A protein and the small-molecule ligand that binds it are described below.
Small molecule (SMILES): CCOC(=O)c1ccc(OCCCCC2CCN(c3ccc(C)nn3)CC2)cc1

Sequence of chain 12.D:
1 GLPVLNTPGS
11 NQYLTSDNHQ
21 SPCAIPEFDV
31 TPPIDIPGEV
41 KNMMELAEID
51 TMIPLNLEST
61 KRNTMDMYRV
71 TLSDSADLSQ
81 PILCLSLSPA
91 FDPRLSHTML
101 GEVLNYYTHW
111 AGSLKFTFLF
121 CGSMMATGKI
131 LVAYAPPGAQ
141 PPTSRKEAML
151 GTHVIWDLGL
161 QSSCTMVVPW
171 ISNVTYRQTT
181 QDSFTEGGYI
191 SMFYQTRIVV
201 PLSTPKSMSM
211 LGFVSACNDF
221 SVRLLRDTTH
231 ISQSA

Sequence of chain 12.B:
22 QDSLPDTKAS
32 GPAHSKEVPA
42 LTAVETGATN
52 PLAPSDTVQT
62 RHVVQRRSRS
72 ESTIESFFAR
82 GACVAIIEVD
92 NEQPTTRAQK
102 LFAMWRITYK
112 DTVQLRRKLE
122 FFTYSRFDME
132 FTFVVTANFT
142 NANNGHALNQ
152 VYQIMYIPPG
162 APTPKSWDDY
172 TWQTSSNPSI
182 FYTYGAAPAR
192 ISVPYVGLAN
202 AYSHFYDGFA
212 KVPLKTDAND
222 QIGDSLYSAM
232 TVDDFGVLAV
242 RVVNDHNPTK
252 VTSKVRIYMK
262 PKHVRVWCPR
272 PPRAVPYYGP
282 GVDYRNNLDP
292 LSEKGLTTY

Binding-site contacts:
Ligand atom C22 contacts residue TYR203 of chain 12.B at 3.5 Å (hydrophobic).
Ligand atom C21 contacts residue TYR203 of chain 12.B at 3.8 Å (hydrophobic).
Ligand atom O24 contacts residue PHE236 of chain 12.B at 3.7 Å.
Ligand atom C14 contacts residue VAL197 of chain 12.B at 3.6 Å (hydrophobic).
Ligand atom C19 contacts residue PHE236 of chain 12.B at 3.5 Å (hydrophobic).
Ligand atom C23 contacts residue TYR110 of chain 12.B at 3.3 Å (hydrophobic).
Ligand atom C23 contacts residue PHE236 of chain 12.B at 3.5 Å (hydrophobic).
Ligand atom C11 contacts residue VAL194 of chain 12.B at 3.7 Å (hydrophobic).
Ligand atom C12 contacts residue PHE236 of chain 12.B at 3.8 Å (hydrophobic).
Ligand atom N3 contacts residue ILE192 of chain 12.B at 3.8 Å.
Ligand atom C11 contacts residue TYR157 of chain 12.B at 3.6 Å (hydrophobic).
Ligand atom C19 contacts residue TYR110 of chain 12.B at 3.7 Å (hydrophobic).
Ligand atom N4 contacts residue LEU239 of chain 12.B at 3.8 Å.
Ligand atom C13 contacts residue VAL197 of chain 12.B at 3.6 Å (hydrophobic).
Ligand atom C8 contacts residue ILE108 of chain 12.B at 3.8 Å (hydrophobic).
Ligand atom C9 contacts residue ILE108 of chain 12.B at 3.5 Å (hydrophobic).
Ligand atom C10 contacts residue VAL194 of chain 12.B at 3.7 Å (hydrophobic).
Ligand atom O24 contacts residue TYR110 of chain 12.B at 3.9 Å.
Ligand atom C1 contacts residue ILE155 of chain 12.B at 3.7 Å (hydrophobic).
Ligand atom C4 contacts residue ALA24 of chain 12.D at 3.8 Å (hydrophobic).
Ligand atom C1 contacts residue PRO179 of chain 12.B at 3.9 Å (hydrophobic).
Ligand atom C10 contacts residue TYR157 of chain 12.B at 3.6 Å (hydrophobic).
Ligand atom C20 contacts residue TYR110 of chain 12.B at 3.5 Å (hydrophobic).
Ligand atom C20 contacts residue PHE236 of chain 12.B at 3.2 Å (hydrophobic).
Ligand atom C3 contacts residue PRO179 of chain 12.B at 3.7 Å (hydrophobic).
Ligand atom N4 contacts residue ILE192 of chain 12.B at 3.6 Å.
Ligand atom C14 contacts residue PHE236 of chain 12.B at 3.9 Å (hydrophobic).
Ligand atom C22 contacts residue PHE236 of chain 12.B at 3.9 Å (hydrophobic).
Ligand atom C4 contacts residue TYR157 of chain 12.B at 3.4 Å (hydrophobic).
Ligand atom C3 contacts residue ALA24 of chain 12.D at 3.7 Å (hydrophobic).
Ligand atom C7 contacts residue PHE132 of chain 12.B at 3.6 Å (hydrophobic).
Ligand atom C27 contacts residue THR109 of chain 12.B at 3.5 Å.
Ligand atom O25 contacts residue TYR110 of chain 12.B at 3.0 Å.
Ligand atom C3 contacts residue TYR157 of chain 12.B at 3.5 Å (hydrophobic).
Ligand atom N6 contacts residue VAL194 of chain 12.B at 3.7 Å.
Ligand atom C8 contacts residue PHE132 of chain 12.B at 3.4 Å (hydrophobic).
Ligand atom C26 contacts residue THR109 of chain 12.B at 3.7 Å.
Ligand atom C21 contacts residue PHE236 of chain 12.B at 3.4 Å (hydrophobic).
Ligand atom C1 contacts residue ILE181 of chain 12.B at 3.4 Å (hydrophobic).
Ligand atom C9 contacts residue TYR157 of chain 12.B at 3.8 Å (hydrophobic).

Sequence of chain 13.D:
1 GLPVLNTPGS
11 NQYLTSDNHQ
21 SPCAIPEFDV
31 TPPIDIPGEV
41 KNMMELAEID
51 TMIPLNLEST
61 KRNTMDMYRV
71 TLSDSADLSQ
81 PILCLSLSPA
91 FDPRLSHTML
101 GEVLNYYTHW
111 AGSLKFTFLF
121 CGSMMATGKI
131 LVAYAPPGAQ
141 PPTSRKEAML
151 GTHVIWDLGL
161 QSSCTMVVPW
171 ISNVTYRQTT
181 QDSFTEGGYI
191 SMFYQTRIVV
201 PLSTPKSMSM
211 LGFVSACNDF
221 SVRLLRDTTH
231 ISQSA